Sequence of chain 3.A:
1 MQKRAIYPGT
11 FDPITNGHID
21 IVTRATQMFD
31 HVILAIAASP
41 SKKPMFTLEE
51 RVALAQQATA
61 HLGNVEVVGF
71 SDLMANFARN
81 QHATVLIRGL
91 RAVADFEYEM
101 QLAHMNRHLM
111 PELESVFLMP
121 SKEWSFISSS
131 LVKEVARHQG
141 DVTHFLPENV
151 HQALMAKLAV

Binding-site contacts:
Ligand atom C8 contacts residue ALA37 of chain 3.A at 3.4 Å (hydrophobic).
Ligand atom C14 contacts residue SER71 of chain 3.A at 3.7 Å.
Ligand atom C6 contacts residue PG41 of chain 3.G at 3.7 Å.
Ligand atom O1 contacts residue PHE70 of chain 3.A at 3.7 Å.
Ligand atom C9 contacts residue ALA37 of chain 3.A at 3.6 Å (hydrophobic).
Ligand atom C14 contacts residue ASP72 of chain 3.A at 3.4 Å.
Ligand atom N4 contacts residue MET74 of chain 3.A at 2.9 Å (h-bond).
Ligand atom C12 contacts residue ALA37 of chain 3.A at 3.4 Å (hydrophobic).
Ligand atom C10 contacts residue ALA37 of chain 3.A at 3.7 Å (hydrophobic).
Ligand atom C1 contacts residue MET74 of chain 3.A at 3.7 Å (hydrophobic).
Ligand atom C9 contacts residue PG41 of chain 3.G at 3.6 Å.
Ligand atom C5 contacts residue PG41 of chain 3.G at 3.7 Å.
Ligand atom C15 contacts residue HIS138 of chain 2.A at 3.5 Å.
Ligand atom C12 contacts residue PHE70 of chain 3.A at 3.8 Å (hydrophobic).
Ligand atom N contacts residue ASP72 of chain 3.A at 3.0 Å (salt-bridge).
Ligand atom N1 contacts residue HIS138 of chain 2.A at 3.4 Å.
Ligand atom C2 contacts residue ARG88 of chain 3.A at 3.6 Å.
Ligand atom O2 contacts residue GLU134 of chain 2.A at 3.5 Å.
Ligand atom C13 contacts residue HIS138 of chain 2.A at 3.6 Å.
Ligand atom C5 contacts residue MET74 of chain 3.A at 3.6 Å (hydrophobic).
Ligand atom C19 contacts residue ASN106 of chain 3.A at 3.5 Å.
Ligand atom C8 contacts residue PG41 of chain 3.G at 3.7 Å.
Ligand atom C contacts residue ARG88 of chain 3.A at 3.4 Å.
Ligand atom C contacts residue GLU99 of chain 3.A at 3.6 Å.
Ligand atom C4 contacts residue PG41 of chain 3.G at 3.8 Å.
Ligand atom N4 contacts residue LEU73 of chain 3.A at 3.6 Å.
Ligand atom O2 contacts residue PG41 of chain 3.G at 3.2 Å.
Ligand atom O contacts residue MET74 of chain 3.A at 3.7 Å.
Ligand atom N contacts residue HIS138 of chain 2.A at 3.6 Å.
Ligand atom C7 contacts residue ALA37 of chain 3.A at 3.4 Å (hydrophobic).
Ligand atom O contacts residue LEU102 of chain 3.A at 3.7 Å.
Ligand atom C16 contacts residue PG41 of chain 3.G at 3.7 Å.
Ligand atom C11 contacts residue ALA37 of chain 3.A at 3.6 Å (hydrophobic).
Ligand atom C contacts residue ASN106 of chain 3.A at 3.4 Å.
Ligand atom C3 contacts residue PG41 of chain 3.G at 3.8 Å.
Ligand atom N3 contacts residue LEU73 of chain 3.A at 3.7 Å.
Ligand atom C9 contacts residue THR10 of chain 3.A at 3.6 Å.
Ligand atom C contacts residue LEU102 of chain 3.A at 3.6 Å (hydrophobic).
Ligand atom C3 contacts residue PRO8 of chain 3.A at 3.7 Å (hydrophobic).
Ligand atom O contacts residue ASN106 of chain 3.A at 3.1 Å (h-bond).

Sequence of chain 2.A:
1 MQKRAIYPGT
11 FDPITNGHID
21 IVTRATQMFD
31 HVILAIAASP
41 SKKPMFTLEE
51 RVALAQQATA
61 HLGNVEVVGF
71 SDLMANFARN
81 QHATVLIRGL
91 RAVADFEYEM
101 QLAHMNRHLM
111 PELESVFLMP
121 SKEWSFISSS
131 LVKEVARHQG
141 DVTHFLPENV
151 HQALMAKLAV

A small-molecule ligand and the protein it binds are described below.
Small molecule (SMILES): COc1ccc(Oc2cccc([C@@H](C)Nc3nc4n(n3)C(=O)CC(C)=N4)c2)cc1